Binding-site contacts:
Ligand atom C6 contacts residue GLU121 of chain 1.A at 3.9 Å.
Ligand atom C8 contacts residue VAL51 of chain 1.A at 4.1 Å (hydrophobic).
Ligand atom N6 contacts residue VAL120 of chain 1.A at 3.5 Å.
Ligand atom C2 contacts residue ALA123 of chain 1.A at 3.1 Å (hydrophobic).
Ligand atom N3 contacts residue LEU43 of chain 1.A at 3.6 Å.
Ligand atom N1 contacts residue TYR122 of chain 1.A at 3.6 Å.
Ligand atom C4 contacts residue LEU43 of chain 1.A at 4.0 Å (hydrophobic).
Ligand atom O4' contacts residue LEU43 of chain 1.A at 2.9 Å (h-bond).
Ligand atom C6 contacts residue LEU189 of chain 1.A at 3.5 Å (hydrophobic).
Ligand atom N1 contacts residue ALA71 of chain 1.A at 3.9 Å.
Ligand atom C2 contacts residue TYR122 of chain 1.A at 3.6 Å (hydrophobic).
Ligand atom C1' contacts residue LEU43 of chain 1.A at 3.7 Å (hydrophobic).
Ligand atom O1B contacts residue PHE48 of chain 1.A at 3.2 Å.
Ligand atom N6 contacts residue GLU121 of chain 1.A at 3.0 Å (salt-bridge).
Ligand atom N1 contacts residue ALA123 of chain 1.A at 3.0 Å (h-bond).
Ligand atom N1 contacts residue LEU189 of chain 1.A at 3.9 Å.
Ligand atom C5' contacts residue LEU43 of chain 1.A at 4.3 Å (hydrophobic).
Ligand atom O2' contacts residue ASN127 of chain 1.A at 4.0 Å.
Ligand atom N6 contacts residue LEU189 of chain 1.A at 3.9 Å.
Ligand atom N7 contacts residue VAL51 of chain 1.A at 3.9 Å.
Ligand atom O2B contacts residue GLU45 of chain 1.A at 3.3 Å (salt-bridge).
Ligand atom O2A contacts residue GLY46 of chain 1.A at 4.3 Å.
Ligand atom C4' contacts residue LEU43 of chain 1.A at 3.5 Å (hydrophobic).
Ligand atom C6 contacts residue ALA123 of chain 1.A at 4.2 Å (hydrophobic).
Ligand atom N6 contacts residue ALA71 of chain 1.A at 3.4 Å.
Ligand atom O4' contacts residue GLY44 of chain 1.A at 4.2 Å.
Ligand atom C5 contacts residue VAL51 of chain 1.A at 4.1 Å (hydrophobic).
Ligand atom O3' contacts residue ASN127 of chain 1.A at 3.5 Å (h-bond).
Ligand atom C6 contacts residue ALA71 of chain 1.A at 3.7 Å (hydrophobic).
Ligand atom N3 contacts residue ALA123 of chain 1.A at 3.7 Å.
Ligand atom O2A contacts residue GLU45 of chain 1.A at 4.2 Å.
Ligand atom N1 contacts residue LEU43 of chain 1.A at 4.2 Å.
Ligand atom O1A contacts residue ASP200 of chain 1.A at 3.9 Å.
Ligand atom C2 contacts residue LEU43 of chain 1.A at 3.8 Å (hydrophobic).
Ligand atom C5 contacts residue LEU189 of chain 1.A at 3.5 Å (hydrophobic).
Ligand atom C4 contacts residue LEU189 of chain 1.A at 4.0 Å (hydrophobic).
Ligand atom O2B contacts residue GLY46 of chain 1.A at 3.3 Å.
Ligand atom N1 contacts residue GLU121 of chain 1.A at 3.8 Å.
Ligand atom N7 contacts residue LEU189 of chain 1.A at 3.9 Å.
Ligand atom O2' contacts residue GLY126 of chain 1.A at 3.9 Å.

Sequence of chain 1.A:
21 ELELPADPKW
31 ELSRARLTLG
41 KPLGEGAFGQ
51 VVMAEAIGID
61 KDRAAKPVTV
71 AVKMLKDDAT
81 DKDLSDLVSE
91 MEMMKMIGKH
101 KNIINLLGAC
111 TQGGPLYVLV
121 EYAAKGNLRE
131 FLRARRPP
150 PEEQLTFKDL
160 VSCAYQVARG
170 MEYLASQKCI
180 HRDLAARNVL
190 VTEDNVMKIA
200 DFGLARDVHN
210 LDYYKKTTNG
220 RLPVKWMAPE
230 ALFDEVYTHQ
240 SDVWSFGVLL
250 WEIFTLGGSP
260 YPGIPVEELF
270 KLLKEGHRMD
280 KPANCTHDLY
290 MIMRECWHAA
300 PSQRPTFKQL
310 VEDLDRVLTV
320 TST

This protein binds this small molecule.
Small molecule (SMILES): Nc1ncnc2c1ncn2[C@@H]1O[C@H](CO[P](=O)(O)O[P](=O)(O)CP(=O)(O)O)[C@@H](O)[C@H]1O